Binding-site contacts:
Ligand atom C1 contacts residue GLN785 of chain 1.B at 4.1 Å.
Ligand atom C5 contacts residue GLN785 of chain 1.B at 4.2 Å.
Ligand atom C1 contacts residue SER784 of chain 1.B at 4.3 Å.
Ligand atom C4 contacts residue ASN782 of chain 1.B at 4.2 Å.
Ligand atom C3 contacts residue ASN782 of chain 1.B at 3.8 Å.
Ligand atom O5 contacts residue SER784 of chain 1.B at 4.4 Å.
Ligand atom C6 contacts residue GLN785 of chain 1.B at 3.8 Å.
Ligand atom O5 contacts residue ASN782 of chain 1.B at 2.4 Å (h-bond).
Ligand atom O7 contacts residue ASN782 of chain 1.B at 3.0 Å (h-bond).
Ligand atom C1 contacts residue ASN782 of chain 1.B at 1.4 Å.
Ligand atom N2 contacts residue ASN782 of chain 1.B at 2.8 Å (h-bond).
Ligand atom C8 contacts residue ASN782 of chain 1.B at 4.0 Å.
Ligand atom C7 contacts residue ASN782 of chain 1.B at 3.1 Å.
Ligand atom C5 contacts residue SER784 of chain 1.B at 4.2 Å.
Ligand atom C2 contacts residue ASN782 of chain 1.B at 2.4 Å.
Ligand atom C5 contacts residue ASN782 of chain 1.B at 3.7 Å.
Ligand atom O5 contacts residue GLN785 of chain 1.B at 3.5 Å (h-bond).

A protein and the small-molecule ligand that binds it are described below.
Small molecule (SMILES): CC(=O)N[C@H]1[C@H](O[C@H]2[C@H](O)[C@@H](NC(C)=O)CO[C@@H]2CO)O[C@H](CO)[C@@H](O)[C@@H]1O

Sequence of chain 1.B:
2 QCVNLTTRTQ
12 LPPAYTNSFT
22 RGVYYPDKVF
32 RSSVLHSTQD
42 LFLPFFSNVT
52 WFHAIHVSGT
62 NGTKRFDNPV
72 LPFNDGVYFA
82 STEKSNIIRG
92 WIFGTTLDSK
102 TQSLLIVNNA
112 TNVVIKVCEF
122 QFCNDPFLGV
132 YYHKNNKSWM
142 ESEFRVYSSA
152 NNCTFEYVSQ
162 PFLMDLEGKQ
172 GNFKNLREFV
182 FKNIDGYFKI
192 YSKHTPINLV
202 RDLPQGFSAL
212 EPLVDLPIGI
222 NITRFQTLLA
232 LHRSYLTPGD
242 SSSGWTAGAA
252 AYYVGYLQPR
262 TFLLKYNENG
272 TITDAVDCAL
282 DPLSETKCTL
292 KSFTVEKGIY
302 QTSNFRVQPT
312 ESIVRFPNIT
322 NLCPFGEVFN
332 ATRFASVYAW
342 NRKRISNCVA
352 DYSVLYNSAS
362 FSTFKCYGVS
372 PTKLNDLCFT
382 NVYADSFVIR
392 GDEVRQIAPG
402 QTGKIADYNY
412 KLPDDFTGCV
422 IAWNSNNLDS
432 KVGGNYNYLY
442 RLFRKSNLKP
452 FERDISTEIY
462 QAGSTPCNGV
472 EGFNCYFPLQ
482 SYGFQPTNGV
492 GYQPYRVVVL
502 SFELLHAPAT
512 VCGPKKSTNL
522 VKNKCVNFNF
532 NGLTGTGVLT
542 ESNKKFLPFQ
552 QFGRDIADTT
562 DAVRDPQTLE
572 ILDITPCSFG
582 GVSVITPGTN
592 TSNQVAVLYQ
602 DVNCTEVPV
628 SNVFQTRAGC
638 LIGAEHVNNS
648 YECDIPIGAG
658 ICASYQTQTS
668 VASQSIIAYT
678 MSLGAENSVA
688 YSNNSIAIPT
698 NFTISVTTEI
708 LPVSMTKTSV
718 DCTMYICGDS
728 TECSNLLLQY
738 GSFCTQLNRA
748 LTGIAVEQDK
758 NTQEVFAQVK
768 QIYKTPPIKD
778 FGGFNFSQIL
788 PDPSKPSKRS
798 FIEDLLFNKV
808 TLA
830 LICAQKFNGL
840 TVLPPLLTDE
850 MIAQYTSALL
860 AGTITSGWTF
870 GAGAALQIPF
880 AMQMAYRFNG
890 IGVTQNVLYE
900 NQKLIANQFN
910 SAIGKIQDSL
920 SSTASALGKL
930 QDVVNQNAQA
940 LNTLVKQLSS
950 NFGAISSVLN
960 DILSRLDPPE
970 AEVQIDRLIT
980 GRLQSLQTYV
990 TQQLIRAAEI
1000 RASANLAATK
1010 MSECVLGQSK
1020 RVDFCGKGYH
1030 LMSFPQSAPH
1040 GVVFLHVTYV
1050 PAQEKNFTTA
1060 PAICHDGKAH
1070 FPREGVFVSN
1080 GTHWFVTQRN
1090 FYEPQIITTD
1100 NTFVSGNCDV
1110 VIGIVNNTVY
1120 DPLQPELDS